The protein below binds the small molecule below.
Small molecule (SMILES): O=P(O)(O)O[C@H]1[C@H](O)[C@@H](O)[C@H](OP(=O)(O)O)[C@@H](OP(=O)(O)O)[C@H]1O

Sequence of chain 1.A:
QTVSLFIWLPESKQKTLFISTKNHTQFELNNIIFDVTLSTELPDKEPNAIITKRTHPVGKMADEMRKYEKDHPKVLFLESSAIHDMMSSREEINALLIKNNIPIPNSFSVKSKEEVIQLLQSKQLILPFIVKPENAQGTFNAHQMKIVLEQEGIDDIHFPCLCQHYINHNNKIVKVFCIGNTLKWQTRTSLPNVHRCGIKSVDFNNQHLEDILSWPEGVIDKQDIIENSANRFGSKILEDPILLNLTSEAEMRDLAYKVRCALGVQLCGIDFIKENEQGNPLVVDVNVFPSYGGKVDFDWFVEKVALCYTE

Binding-site contacts:
Ligand atom OP6 contacts residue GLN146 of chain 1.A at 3.5 Å.
Ligand atom OP5 contacts residue GLN146 of chain 1.A at 2.7 Å (h-bond).
Ligand atom O1 contacts residue ACP1 of chain 1.D at 3.8 Å.
Ligand atom OP3 contacts residue ACP1 of chain 1.D at 2.7 Å (h-bond).
Ligand atom P1 contacts residue LYS184 of chain 1.A at 3.7 Å.
Ligand atom OP6 contacts residue HIS152 of chain 1.A at 3.1 Å (h-bond).
Ligand atom O6 contacts residue MG1 of chain 1.C at 4.1 Å.
Ligand atom OP6 contacts residue GLY147 of chain 1.A at 3.0 Å (h-bond).
Ligand atom O6 contacts residue ASN296 of chain 1.A at 2.7 Å (h-bond).
Ligand atom OP2 contacts residue SER300 of chain 1.A at 2.9 Å (h-bond).
Ligand atom OP5 contacts residue LYS62 of chain 1.A at 4.0 Å.
Ligand atom P1 contacts residue SER300 of chain 1.A at 3.6 Å.
Ligand atom OP3 contacts residue LYS184 of chain 1.A at 3.0 Å (salt-bridge).
Ligand atom P4 contacts residue GLN146 of chain 1.A at 4.0 Å.
Ligand atom O6 contacts residue ACP1 of chain 1.D at 2.6 Å (h-bond).
Ligand atom O10 contacts residue THR25 of chain 1.A at 4.1 Å.
Ligand atom C6 contacts residue ACP1 of chain 1.D at 3.2 Å.
Ligand atom OP2 contacts residue PRO299 of chain 1.A at 3.3 Å.
Ligand atom C5 contacts residue ACP1 of chain 1.D at 3.8 Å.
Ligand atom OP5 contacts residue THR64 of chain 1.A at 4.0 Å.
Ligand atom P3 contacts residue LYS22 of chain 1.A at 3.7 Å.
Ligand atom P1 contacts residue ACP1 of chain 1.D at 3.9 Å.
Ligand atom C6 contacts residue ASN296 of chain 1.A at 4.1 Å.
Ligand atom O5 contacts residue ASN296 of chain 1.A at 3.9 Å.
Ligand atom O12 contacts residue LYS22 of chain 1.A at 2.8 Å (salt-bridge).
Ligand atom O5 contacts residue ACP1 of chain 1.D at 3.2 Å (h-bond).
Ligand atom OP3 contacts residue ASN296 of chain 1.A at 3.1 Å (h-bond).
Ligand atom O4 contacts residue LYS62 of chain 1.A at 4.0 Å.
Ligand atom O5 contacts residue HIS152 of chain 1.A at 3.9 Å.
Ligand atom O11 contacts residue THR25 of chain 1.A at 4.0 Å.
Ligand atom O11 contacts residue LYS22 of chain 1.A at 3.4 Å (salt-bridge).
Ligand atom O12 contacts residue LYS62 of chain 1.A at 3.4 Å.
Ligand atom OP1 contacts residue SER300 of chain 1.A at 3.3 Å (h-bond).
Ligand atom OP5 contacts residue GLY147 of chain 1.A at 3.4 Å (h-bond).
Ligand atom P4 contacts residue GLY147 of chain 1.A at 3.9 Å.
Ligand atom OP4 contacts residue GLN216 of chain 1.A at 4.0 Å.
Ligand atom OP4 contacts residue HIS152 of chain 1.A at 4.0 Å.
Ligand atom OP2 contacts residue PHE186 of chain 1.A at 3.6 Å.
Ligand atom P4 contacts residue HIS152 of chain 1.A at 4.2 Å.
Ligand atom OP1 contacts residue LYS184 of chain 1.A at 3.2 Å.